Sequence of chain 2.D:
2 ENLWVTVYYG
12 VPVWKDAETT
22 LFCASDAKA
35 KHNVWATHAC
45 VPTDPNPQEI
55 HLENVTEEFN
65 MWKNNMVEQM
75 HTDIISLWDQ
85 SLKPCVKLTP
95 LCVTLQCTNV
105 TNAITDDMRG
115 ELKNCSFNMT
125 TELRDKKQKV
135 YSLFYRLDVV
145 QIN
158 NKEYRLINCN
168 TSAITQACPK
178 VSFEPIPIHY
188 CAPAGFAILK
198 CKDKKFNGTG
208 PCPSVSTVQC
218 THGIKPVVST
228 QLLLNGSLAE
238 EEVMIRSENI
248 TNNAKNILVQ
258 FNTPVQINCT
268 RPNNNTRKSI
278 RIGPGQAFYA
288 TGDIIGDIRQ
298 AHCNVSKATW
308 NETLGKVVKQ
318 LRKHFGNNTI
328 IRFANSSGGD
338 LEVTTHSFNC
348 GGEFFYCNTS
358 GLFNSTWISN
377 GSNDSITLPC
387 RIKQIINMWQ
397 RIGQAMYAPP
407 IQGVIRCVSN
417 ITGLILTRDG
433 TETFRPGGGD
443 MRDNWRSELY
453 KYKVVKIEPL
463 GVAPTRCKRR

Binding-site contacts:
Ligand atom C5 contacts residue GLU181 of chain 2.D at 3.9 Å.
Ligand atom C4 contacts residue GLU181 of chain 2.D at 3.7 Å.
Ligand atom N2 contacts residue SER415 of chain 2.D at 3.5 Å.
Ligand atom N2 contacts residue ASN232 of chain 2.D at 3.0 Å (h-bond).
Ligand atom C8 contacts residue ASN346 of chain 2.D at 3.5 Å.
Ligand atom O3 contacts residue GLU181 of chain 2.D at 4.0 Å.
Ligand atom C3 contacts residue VAL414 of chain 2.D at 3.8 Å (hydrophobic).
Ligand atom C5 contacts residue VAL414 of chain 2.D at 3.6 Å (hydrophobic).
Ligand atom O7 contacts residue ASN232 of chain 2.D at 3.1 Å (h-bond).
Ligand atom C1 contacts residue SER415 of chain 2.D at 3.6 Å.
Ligand atom C4 contacts residue VAL414 of chain 2.D at 4.0 Å (hydrophobic).
Ligand atom C6 contacts residue GLU181 of chain 2.D at 4.1 Å.
Ligand atom C1 contacts residue GLU181 of chain 2.D at 3.7 Å.
Ligand atom O4 contacts residue VAL414 of chain 2.D at 3.9 Å.
Ligand atom C7 contacts residue SER415 of chain 2.D at 4.2 Å.
Ligand atom C8 contacts residue LEU231 of chain 2.D at 3.6 Å (hydrophobic).
Ligand atom O7 contacts residue VAL224 of chain 2.D at 3.9 Å.
Ligand atom O5 contacts residue GLU181 of chain 2.D at 4.0 Å.
Ligand atom O7 contacts residue PRO182 of chain 2.D at 3.8 Å.
Ligand atom C8 contacts residue PHE345 of chain 2.D at 4.1 Å (hydrophobic).
Ligand atom C6 contacts residue GLY348 of chain 2.D at 3.9 Å.
Ligand atom C7 contacts residue ASN346 of chain 2.D at 4.2 Å.
Ligand atom C1 contacts residue ASN232 of chain 2.D at 1.4 Å.
Ligand atom C3 contacts residue ASN232 of chain 2.D at 3.8 Å.
Ligand atom O5 contacts residue NAG1 of chain 2.N at 3.5 Å.
Ligand atom C5 contacts residue ASN232 of chain 2.D at 3.6 Å.
Ligand atom C4 contacts residue ASN232 of chain 2.D at 4.2 Å.
Ligand atom O6 contacts residue GLU181 of chain 2.D at 4.0 Å.
Ligand atom C5 contacts residue NAG1 of chain 2.N at 3.8 Å.
Ligand atom O6 contacts residue GLY348 of chain 2.D at 3.8 Å.
Ligand atom C7 contacts residue ASN232 of chain 2.D at 3.2 Å.
Ligand atom C1 contacts residue VAL414 of chain 2.D at 4.2 Å (hydrophobic).
Ligand atom C6 contacts residue NAG1 of chain 2.N at 3.8 Å.
Ligand atom C2 contacts residue SER415 of chain 2.D at 4.0 Å.
Ligand atom C1 contacts residue NAG1 of chain 2.N at 4.2 Å.
Ligand atom C2 contacts residue ASN232 of chain 2.D at 2.5 Å.
Ligand atom O3 contacts residue CYS413 of chain 2.D at 3.5 Å.
Ligand atom O5 contacts residue ASN232 of chain 2.D at 2.3 Å (h-bond).
Ligand atom O6 contacts residue CYS413 of chain 2.D at 3.5 Å.
Ligand atom C3 contacts residue CYS413 of chain 2.D at 4.2 Å (hydrophobic).

This small molecule binds to this protein.
Small molecule (SMILES): CC(=O)N[C@H]1[C@H](O[C@H]2[C@H](O)[C@@H](NC(C)=O)CO[C@@H]2CO)O[C@H](CO)[C@@H](O[C@@H]2O[C@H](CO)[C@@H](O)[C@H](O)[C@@H]2O)[C@@H]1O